The protein below binds the small molecule below.
Small molecule (SMILES): N=C(N)c1ccc2[nH]c(Cc3nc4ccccc4[nH]3)nc2c1

Sequence of chain 1.B:
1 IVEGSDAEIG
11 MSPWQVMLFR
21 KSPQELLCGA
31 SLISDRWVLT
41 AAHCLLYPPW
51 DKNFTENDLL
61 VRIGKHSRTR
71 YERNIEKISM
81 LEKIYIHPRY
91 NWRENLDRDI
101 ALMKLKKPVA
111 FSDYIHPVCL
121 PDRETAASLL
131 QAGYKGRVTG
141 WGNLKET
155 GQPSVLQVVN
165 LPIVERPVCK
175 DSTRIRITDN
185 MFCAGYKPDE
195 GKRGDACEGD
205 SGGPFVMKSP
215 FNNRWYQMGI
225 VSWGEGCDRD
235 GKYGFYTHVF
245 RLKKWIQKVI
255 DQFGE

Binding-site contacts:
Ligand atom C8 contacts residue ZN1 of chain 1.D at 3.3 Å.
Ligand atom N2 contacts residue ALA200 of chain 1.B at 3.6 Å.
Ligand atom C7 contacts residue ALA200 of chain 1.B at 3.5 Å (hydrophobic).
Ligand atom N3' contacts residue GLU202 of chain 1.B at 3.5 Å.
Ligand atom C9 contacts residue ZN1 of chain 1.D at 3.7 Å.
Ligand atom C8' contacts residue ZN1 of chain 1.D at 3.3 Å.
Ligand atom N1 contacts residue ASP199 of chain 1.B at 2.8 Å (salt-bridge).
Ligand atom C4' contacts residue GLU202 of chain 1.B at 3.6 Å.
Ligand atom C1 contacts residue TRP227 of chain 1.B at 3.8 Å (hydrophobic).
Ligand atom N1 contacts residue ALA200 of chain 1.B at 3.3 Å (h-bond).
Ligand atom C3' contacts residue GLU202 of chain 1.B at 3.2 Å.
Ligand atom N1 contacts residue GLY230 of chain 1.B at 2.7 Å (h-bond).
Ligand atom C5' contacts residue ZN1 of chain 1.D at 3.2 Å.
Ligand atom C6' contacts residue HIS43 of chain 1.B at 3.9 Å.
Ligand atom N4' contacts residue ZN1 of chain 1.D at 2.4 Å.
Ligand atom C3 contacts residue SER205 of chain 1.B at 3.6 Å.
Ligand atom N1 contacts residue CYS231 of chain 1.B at 3.9 Å.
Ligand atom C2 contacts residue VAL225 of chain 1.B at 3.8 Å (hydrophobic).
Ligand atom N1 contacts residue GLY228 of chain 1.B at 3.8 Å.
Ligand atom C7 contacts residue ASP199 of chain 1.B at 3.6 Å.
Ligand atom N2 contacts residue ASP199 of chain 1.B at 2.9 Å (salt-bridge).
Ligand atom C4 contacts residue SER205 of chain 1.B at 3.8 Å.
Ligand atom C1' contacts residue LYS52 of chain 1.B at 3.1 Å.
Ligand atom C1 contacts residue GLY228 of chain 1.B at 3.6 Å.
Ligand atom C7 contacts residue GLY228 of chain 1.B at 3.7 Å.
Ligand atom C6 contacts residue GLY230 of chain 1.B at 3.9 Å.
Ligand atom N4' contacts residue HIS43 of chain 1.B at 3.6 Å.
Ligand atom C4 contacts residue ZN1 of chain 1.D at 3.3 Å.
Ligand atom C6' contacts residue LYS52 of chain 1.B at 3.4 Å.
Ligand atom N3 contacts residue ZN1 of chain 1.D at 2.4 Å.
Ligand atom C6' contacts residue ZN1 of chain 1.D at 3.5 Å.
Ligand atom C3 contacts residue ZN1 of chain 1.D at 3.7 Å.
Ligand atom N3 contacts residue SER205 of chain 1.B at 3.5 Å (h-bond).
Ligand atom C3 contacts residue SER226 of chain 1.B at 3.9 Å.
Ligand atom N2 contacts residue TRP227 of chain 1.B at 3.8 Å.
Ligand atom C6 contacts residue GLY228 of chain 1.B at 3.5 Å.
Ligand atom C5 contacts residue GLY228 of chain 1.B at 3.9 Å.
Ligand atom C7 contacts residue GLY230 of chain 1.B at 3.9 Å.
Ligand atom C2' contacts residue LYS52 of chain 1.B at 3.7 Å.
Ligand atom N2 contacts residue GLY238 of chain 1.B at 3.6 Å.